This protein binds this small molecule.
Small molecule (SMILES): CC(C)(C)c1nc(-c2cccc(NS(=O)(=O)c3c(F)cccc3F)c2F)c(-c2ccnc(N)n2)s1

Binding-site contacts:
Ligand atom F53 contacts residue GLY152 of chain 1.A at 3.2 Å.
Ligand atom C12 contacts residue PHE142 of chain 1.A at 3.6 Å (hydrophobic).
Ligand atom C32 contacts residue LEU73 of chain 1.A at 3.7 Å (hydrophobic).
Ligand atom C7 contacts residue CYS91 of chain 1.A at 3.6 Å (hydrophobic).
Ligand atom C7 contacts residue GLN89 of chain 1.A at 3.5 Å.
Ligand atom O55 contacts residue PHE154 of chain 1.A at 3.0 Å (h-bond).
Ligand atom F53 contacts residue PHE154 of chain 1.A at 3.7 Å.
Ligand atom N40 contacts residue ASP153 of chain 1.A at 3.3 Å (salt-bridge).
Ligand atom S42 contacts residue LYS42 of chain 1.A at 3.4 Å (salt-bridge).
Ligand atom F53 contacts residue ASP153 of chain 1.A at 3.7 Å.
Ligand atom C16 contacts residue VAL30 of chain 1.A at 3.6 Å (hydrophobic).
Ligand atom O55 contacts residue ASP153 of chain 1.A at 3.4 Å (salt-bridge).
Ligand atom C35 contacts residue VAL30 of chain 1.A at 3.5 Å (hydrophobic).
Ligand atom C50 contacts residue LEU64 of chain 1.A at 3.4 Å (hydrophobic).
Ligand atom C44 contacts residue LEU73 of chain 1.A at 3.5 Å (hydrophobic).
Ligand atom C49 contacts residue LEU64 of chain 1.A at 3.3 Å (hydrophobic).
Ligand atom N40 contacts residue LYS42 of chain 1.A at 3.7 Å.
Ligand atom F52 contacts residue ILE86 of chain 1.A at 3.3 Å.
Ligand atom N9 contacts residue TRP90 of chain 1.A at 3.5 Å.
Ligand atom C50 contacts residue THR88 of chain 1.A at 3.5 Å.
Ligand atom C31 contacts residue LYS42 of chain 1.A at 3.8 Å.
Ligand atom F39 contacts residue ASP153 of chain 1.A at 3.0 Å.
Ligand atom C47 contacts residue LEU73 of chain 1.A at 3.6 Å (hydrophobic).
Ligand atom C49 contacts residue THR88 of chain 1.A at 3.7 Å.
Ligand atom O54 contacts residue LYS42 of chain 1.A at 2.7 Å (salt-bridge).
Ligand atom C31 contacts residue LEU73 of chain 1.A at 3.5 Å (hydrophobic).
Ligand atom C37 contacts residue THR88 of chain 1.A at 3.7 Å.
Ligand atom C30 contacts residue VAL30 of chain 1.A at 3.7 Å (hydrophobic).
Ligand atom C18 contacts residue GLY25 of chain 1.A at 3.6 Å.
Ligand atom O55 contacts residue LYS42 of chain 1.A at 3.7 Å.
Ligand atom N40 contacts residue LEU73 of chain 1.A at 3.6 Å.
Ligand atom S13 contacts residue PHE142 of chain 1.A at 3.6 Å.
Ligand atom N6 contacts residue CYS91 of chain 1.A at 2.9 Å (h-bond).
Ligand atom N15 contacts residue VAL30 of chain 1.A at 3.4 Å.
Ligand atom N9 contacts residue CYS91 of chain 1.A at 3.0 Å (h-bond).
Ligand atom C18 contacts residue SER24 of chain 1.A at 3.4 Å.
Ligand atom C7 contacts residue LEU73 of chain 1.A at 3.8 Å (hydrophobic).
Ligand atom F52 contacts residue LEU64 of chain 1.A at 3.1 Å.
Ligand atom F52 contacts residue THR88 of chain 1.A at 3.6 Å.
Ligand atom C33 contacts residue LEU73 of chain 1.A at 3.8 Å (hydrophobic).

Sequence of chain 1.A:
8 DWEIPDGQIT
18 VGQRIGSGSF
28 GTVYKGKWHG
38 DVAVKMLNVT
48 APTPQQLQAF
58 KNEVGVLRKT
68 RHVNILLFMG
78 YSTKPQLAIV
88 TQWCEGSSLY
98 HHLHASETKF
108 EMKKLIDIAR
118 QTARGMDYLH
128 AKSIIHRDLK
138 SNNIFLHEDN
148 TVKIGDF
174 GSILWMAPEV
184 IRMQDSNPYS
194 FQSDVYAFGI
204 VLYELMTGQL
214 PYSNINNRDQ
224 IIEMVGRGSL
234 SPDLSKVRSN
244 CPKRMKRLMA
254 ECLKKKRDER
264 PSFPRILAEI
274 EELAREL